Sequence of chain 1.E:
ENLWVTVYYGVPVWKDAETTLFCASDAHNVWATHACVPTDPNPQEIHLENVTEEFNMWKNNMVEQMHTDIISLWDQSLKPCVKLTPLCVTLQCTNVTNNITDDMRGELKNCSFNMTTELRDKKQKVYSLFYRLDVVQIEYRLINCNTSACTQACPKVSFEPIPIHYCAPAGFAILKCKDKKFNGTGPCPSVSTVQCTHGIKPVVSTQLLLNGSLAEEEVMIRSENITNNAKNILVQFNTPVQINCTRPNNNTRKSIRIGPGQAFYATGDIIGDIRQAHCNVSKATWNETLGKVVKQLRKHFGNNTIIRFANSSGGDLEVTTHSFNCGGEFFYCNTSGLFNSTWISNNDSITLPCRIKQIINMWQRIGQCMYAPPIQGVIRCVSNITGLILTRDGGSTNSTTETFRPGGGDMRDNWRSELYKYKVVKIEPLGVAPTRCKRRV

Binding-site contacts:
Ligand atom C8 contacts residue VAL104 of chain 1.E at 3.9 Å (hydrophobic).
Ligand atom O4 contacts residue TYR135 of chain 1.E at 4.5 Å.
Ligand atom C5 contacts residue TYR135 of chain 1.E at 4.3 Å (hydrophobic).
Ligand atom C3 contacts residue TYR135 of chain 1.E at 4.4 Å (hydrophobic).
Ligand atom C3 contacts residue ASN118 of chain 1.E at 3.8 Å.
Ligand atom C5 contacts residue ASN118 of chain 1.E at 3.7 Å.
Ligand atom C2 contacts residue ASN118 of chain 1.E at 2.4 Å.
Ligand atom C8 contacts residue LEU137 of chain 1.E at 4.1 Å (hydrophobic).
Ligand atom C1 contacts residue ASN118 of chain 1.E at 1.4 Å.
Ligand atom O7 contacts residue VAL104 of chain 1.E at 4.1 Å.
Ligand atom C1 contacts residue TYR135 of chain 1.E at 4.3 Å (hydrophobic).
Ligand atom C7 contacts residue ASN118 of chain 1.E at 3.2 Å.
Ligand atom C4 contacts residue ASN118 of chain 1.E at 4.2 Å.
Ligand atom C8 contacts residue ASN118 of chain 1.E at 4.4 Å.
Ligand atom O7 contacts residue ASN118 of chain 1.E at 3.2 Å (h-bond).
Ligand atom N2 contacts residue ASN118 of chain 1.E at 2.9 Å (h-bond).
Ligand atom O5 contacts residue ASN118 of chain 1.E at 2.4 Å (h-bond).
Ligand atom C7 contacts residue VAL104 of chain 1.E at 4.5 Å (hydrophobic).

A protein and the small-molecule ligand that binds it are described below.
Small molecule (SMILES): CC(=O)N[C@@H]1[C@@H](O)[C@H](O)[C@@H](CO)O[C@H]1O